Sequence of chain 1.C:
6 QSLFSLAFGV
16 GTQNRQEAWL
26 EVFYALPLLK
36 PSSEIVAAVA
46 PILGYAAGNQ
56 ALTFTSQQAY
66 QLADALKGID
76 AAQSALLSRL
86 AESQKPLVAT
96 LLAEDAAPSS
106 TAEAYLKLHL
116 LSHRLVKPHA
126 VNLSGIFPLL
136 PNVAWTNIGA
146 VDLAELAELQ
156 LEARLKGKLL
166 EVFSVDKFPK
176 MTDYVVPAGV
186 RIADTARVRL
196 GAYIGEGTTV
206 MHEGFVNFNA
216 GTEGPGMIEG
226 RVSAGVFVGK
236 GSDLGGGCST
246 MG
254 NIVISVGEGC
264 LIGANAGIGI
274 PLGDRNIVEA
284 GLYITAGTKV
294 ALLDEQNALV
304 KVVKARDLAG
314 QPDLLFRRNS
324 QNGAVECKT

A protein and the small-molecule ligand that binds it are described below.
Small molecule (SMILES): N[C@@H](CCCCC(=O)O)C(=O)O

Binding-site contacts:
Ligand atom OXT contacts residue SER228 of chain 1.C at 3.4 Å.
Ligand atom O71 contacts residue PHE132 of chain 1.C at 3.7 Å.
Ligand atom O contacts residue SER228 of chain 1.C at 4.2 Å.
Ligand atom C7 contacts residue ASN212 of chain 1.C at 4.4 Å.
Ligand atom C7 contacts residue ARG194 of chain 1.C at 3.5 Å.
Ligand atom O72 contacts residue ASN212 of chain 1.C at 3.8 Å.
Ligand atom O contacts residue ALA229 of chain 1.C at 4.2 Å.
Ligand atom C contacts residue ALA229 of chain 1.C at 4.4 Å (hydrophobic).
Ligand atom N contacts residue GLY247 of chain 1.C at 3.7 Å.
Ligand atom C7 contacts residue ARG186 of chain 1.B at 4.5 Å.
Ligand atom C5 contacts residue ASN212 of chain 1.C at 4.0 Å.
Ligand atom OXT contacts residue ALA229 of chain 1.C at 3.8 Å.
Ligand atom C6 contacts residue MET206 of chain 1.B at 3.8 Å (hydrophobic).
Ligand atom O72 contacts residue ARG194 of chain 1.C at 3.5 Å (salt-bridge).
Ligand atom C4 contacts residue GLU224 of chain 1.B at 4.5 Å.
Ligand atom O72 contacts residue PHE213 of chain 1.C at 4.2 Å.
Ligand atom O71 contacts residue MET206 of chain 1.B at 4.1 Å.
Ligand atom C7 contacts residue PHE132 of chain 1.C at 3.8 Å (hydrophobic).
Ligand atom C7 contacts residue MET206 of chain 1.B at 4.3 Å (hydrophobic).
Ligand atom O71 contacts residue ARG186 of chain 1.B at 3.4 Å (salt-bridge).
Ligand atom C contacts residue SER228 of chain 1.C at 4.0 Å.
Ligand atom CA contacts residue GLY247 of chain 1.C at 3.9 Å.
Ligand atom O contacts residue GLY247 of chain 1.C at 3.2 Å.
Ligand atom O71 contacts residue ARG194 of chain 1.C at 3.3 Å (salt-bridge).
Ligand atom C contacts residue GLY247 of chain 1.C at 3.6 Å.
Ligand atom C5 contacts residue MET206 of chain 1.B at 4.1 Å (hydrophobic).
Ligand atom CA contacts residue GLU224 of chain 1.B at 4.3 Å.
Ligand atom OXT contacts residue ASN212 of chain 1.C at 3.9 Å.
Ligand atom C6 contacts residue MET222 of chain 1.B at 4.1 Å (hydrophobic).
Ligand atom O72 contacts residue PHE132 of chain 1.C at 3.2 Å.
Ligand atom O71 contacts residue PHE173 of chain 1.C at 4.5 Å.
Ligand atom OXT contacts residue GLY247 of chain 1.C at 4.5 Å.
Ligand atom CB contacts residue GLU224 of chain 1.B at 3.4 Å.

Sequence of chain 1.B:
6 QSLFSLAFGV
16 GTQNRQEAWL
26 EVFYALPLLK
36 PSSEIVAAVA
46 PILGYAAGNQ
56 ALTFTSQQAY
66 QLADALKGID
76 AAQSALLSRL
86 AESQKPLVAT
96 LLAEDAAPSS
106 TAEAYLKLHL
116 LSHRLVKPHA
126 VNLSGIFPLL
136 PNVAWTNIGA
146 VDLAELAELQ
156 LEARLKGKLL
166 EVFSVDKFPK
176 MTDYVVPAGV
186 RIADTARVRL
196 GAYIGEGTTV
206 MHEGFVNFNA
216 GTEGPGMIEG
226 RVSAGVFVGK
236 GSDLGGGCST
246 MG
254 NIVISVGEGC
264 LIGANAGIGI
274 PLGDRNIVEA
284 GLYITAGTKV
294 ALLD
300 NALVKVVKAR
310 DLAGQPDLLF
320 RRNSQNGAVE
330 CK